Sequence of chain 1.C:
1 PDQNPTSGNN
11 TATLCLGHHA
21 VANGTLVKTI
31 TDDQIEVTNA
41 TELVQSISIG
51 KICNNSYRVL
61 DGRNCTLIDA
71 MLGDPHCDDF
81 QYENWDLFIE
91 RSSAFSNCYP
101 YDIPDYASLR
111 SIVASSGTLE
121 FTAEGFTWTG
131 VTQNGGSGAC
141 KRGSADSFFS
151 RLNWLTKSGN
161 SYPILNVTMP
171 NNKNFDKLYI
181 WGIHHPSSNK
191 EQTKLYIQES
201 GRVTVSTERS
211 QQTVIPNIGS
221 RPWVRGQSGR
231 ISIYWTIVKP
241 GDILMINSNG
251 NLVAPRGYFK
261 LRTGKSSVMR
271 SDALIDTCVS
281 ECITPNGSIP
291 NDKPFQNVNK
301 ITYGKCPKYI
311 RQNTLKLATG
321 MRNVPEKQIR

Binding-site contacts:
Ligand atom N2 contacts residue ASN39 of chain 1.C at 3.0 Å (h-bond).
Ligand atom C1 contacts residue ALA40 of chain 1.C at 4.2 Å (hydrophobic).
Ligand atom C5 contacts residue ALA40 of chain 1.C at 3.8 Å (hydrophobic).
Ligand atom C4 contacts residue ASN39 of chain 1.C at 3.9 Å.
Ligand atom O7 contacts residue ASN39 of chain 1.C at 2.8 Å (h-bond).
Ligand atom C8 contacts residue ASN39 of chain 1.C at 4.3 Å.
Ligand atom C7 contacts residue ASN39 of chain 1.C at 3.1 Å.
Ligand atom C6 contacts residue ASN39 of chain 1.C at 4.1 Å.
Ligand atom C6 contacts residue ALA40 of chain 1.C at 3.2 Å (hydrophobic).
Ligand atom C1 contacts residue THR319 of chain 1.C at 3.9 Å.
Ligand atom O6 contacts residue ALA40 of chain 1.C at 3.3 Å (h-bond).
Ligand atom O5 contacts residue ASN39 of chain 1.C at 2.3 Å (h-bond).
Ligand atom O5 contacts residue THR319 of chain 1.C at 4.0 Å.
Ligand atom O6 contacts residue THR41 of chain 1.C at 3.7 Å.
Ligand atom O5 contacts residue ALA40 of chain 1.C at 3.3 Å (h-bond).
Ligand atom C1 contacts residue ASN39 of chain 1.C at 1.4 Å.
Ligand atom C5 contacts residue ASN39 of chain 1.C at 3.0 Å.
Ligand atom C2 contacts residue ASN39 of chain 1.C at 2.7 Å.
Ligand atom C3 contacts residue ASN39 of chain 1.C at 3.6 Å.

The small molecule below binds the protein below.
Small molecule (SMILES): CC(=O)N[C@H]1[C@H](O[C@H]2[C@H](O)[C@@H](NC(C)=O)CO[C@@H]2CO)O[C@H](CO)[C@@H](O)[C@@H]1O